Sequence of chain 2.A:
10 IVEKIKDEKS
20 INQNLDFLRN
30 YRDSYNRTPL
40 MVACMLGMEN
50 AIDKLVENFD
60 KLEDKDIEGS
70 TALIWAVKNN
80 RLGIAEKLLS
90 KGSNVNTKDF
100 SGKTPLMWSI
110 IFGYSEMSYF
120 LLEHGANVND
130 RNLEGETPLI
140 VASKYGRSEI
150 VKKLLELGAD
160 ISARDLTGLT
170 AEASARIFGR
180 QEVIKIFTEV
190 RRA

Binding-site contacts:
Ligand atom C2 contacts residue ASN78 of chain 2.A at 3.2 Å.
Ligand atom C1 contacts residue PHE111 of chain 2.A at 3.9 Å (hydrophobic).
Ligand atom C1 contacts residue TYR113 of chain 2.A at 4.3 Å (hydrophobic).
Ligand atom O1 contacts residue PHE111 of chain 2.A at 3.9 Å.
Ligand atom C3 contacts residue LYS77 of chain 2.A at 3.8 Å.
Ligand atom C4 contacts residue LYS77 of chain 2.A at 3.7 Å.
Ligand atom O3 contacts residue LYS77 of chain 2.A at 4.2 Å.
Ligand atom C1 contacts residue ASN78 of chain 2.A at 4.5 Å.
Ligand atom C2 contacts residue LYS77 of chain 2.A at 3.1 Å.
Ligand atom C4 contacts residue TYR113 of chain 2.A at 3.1 Å (hydrophobic).
Ligand atom O1 contacts residue LYS77 of chain 2.A at 3.5 Å (salt-bridge).
Ligand atom C3 contacts residue TYR113 of chain 2.A at 4.2 Å (hydrophobic).
Ligand atom O3 contacts residue ASN78 of chain 2.A at 3.0 Å (h-bond).
Ligand atom C3 contacts residue ASN78 of chain 2.A at 3.7 Å.
Ligand atom O3 contacts residue TYR113 of chain 2.A at 4.5 Å.
Ligand atom C1 contacts residue LYS77 of chain 2.A at 2.8 Å.

A small-molecule ligand and the protein it binds are described below.
Small molecule (SMILES): C[C@H](O)CCO